Binding-site contacts:
Ligand atom O6 contacts residue ASN616 of chain 1.B at 3.9 Å.
Ligand atom C5 contacts residue ASN616 of chain 1.B at 3.2 Å.
Ligand atom O7 contacts residue ASN616 of chain 1.B at 4.0 Å.
Ligand atom C1 contacts residue ASN616 of chain 1.B at 1.4 Å.
Ligand atom O5 contacts residue ASN616 of chain 1.B at 1.9 Å (h-bond).
Ligand atom C2 contacts residue ASN616 of chain 1.B at 2.1 Å.
Ligand atom C7 contacts residue ASN616 of chain 1.B at 3.8 Å.
Ligand atom O3 contacts residue ASN616 of chain 1.B at 4.4 Å.
Ligand atom N2 contacts residue ASN616 of chain 1.B at 3.0 Å (h-bond).
Ligand atom C3 contacts residue ASN616 of chain 1.B at 3.4 Å.
Ligand atom C4 contacts residue ASN616 of chain 1.B at 3.6 Å.
Ligand atom C6 contacts residue ASN616 of chain 1.B at 4.1 Å.

The small molecule below binds the protein below.
Small molecule (SMILES): CC(=O)N[C@@H]1[C@@H](O)[C@H](O)[C@@H](CO)O[C@H]1O

Sequence of chain 1.B:
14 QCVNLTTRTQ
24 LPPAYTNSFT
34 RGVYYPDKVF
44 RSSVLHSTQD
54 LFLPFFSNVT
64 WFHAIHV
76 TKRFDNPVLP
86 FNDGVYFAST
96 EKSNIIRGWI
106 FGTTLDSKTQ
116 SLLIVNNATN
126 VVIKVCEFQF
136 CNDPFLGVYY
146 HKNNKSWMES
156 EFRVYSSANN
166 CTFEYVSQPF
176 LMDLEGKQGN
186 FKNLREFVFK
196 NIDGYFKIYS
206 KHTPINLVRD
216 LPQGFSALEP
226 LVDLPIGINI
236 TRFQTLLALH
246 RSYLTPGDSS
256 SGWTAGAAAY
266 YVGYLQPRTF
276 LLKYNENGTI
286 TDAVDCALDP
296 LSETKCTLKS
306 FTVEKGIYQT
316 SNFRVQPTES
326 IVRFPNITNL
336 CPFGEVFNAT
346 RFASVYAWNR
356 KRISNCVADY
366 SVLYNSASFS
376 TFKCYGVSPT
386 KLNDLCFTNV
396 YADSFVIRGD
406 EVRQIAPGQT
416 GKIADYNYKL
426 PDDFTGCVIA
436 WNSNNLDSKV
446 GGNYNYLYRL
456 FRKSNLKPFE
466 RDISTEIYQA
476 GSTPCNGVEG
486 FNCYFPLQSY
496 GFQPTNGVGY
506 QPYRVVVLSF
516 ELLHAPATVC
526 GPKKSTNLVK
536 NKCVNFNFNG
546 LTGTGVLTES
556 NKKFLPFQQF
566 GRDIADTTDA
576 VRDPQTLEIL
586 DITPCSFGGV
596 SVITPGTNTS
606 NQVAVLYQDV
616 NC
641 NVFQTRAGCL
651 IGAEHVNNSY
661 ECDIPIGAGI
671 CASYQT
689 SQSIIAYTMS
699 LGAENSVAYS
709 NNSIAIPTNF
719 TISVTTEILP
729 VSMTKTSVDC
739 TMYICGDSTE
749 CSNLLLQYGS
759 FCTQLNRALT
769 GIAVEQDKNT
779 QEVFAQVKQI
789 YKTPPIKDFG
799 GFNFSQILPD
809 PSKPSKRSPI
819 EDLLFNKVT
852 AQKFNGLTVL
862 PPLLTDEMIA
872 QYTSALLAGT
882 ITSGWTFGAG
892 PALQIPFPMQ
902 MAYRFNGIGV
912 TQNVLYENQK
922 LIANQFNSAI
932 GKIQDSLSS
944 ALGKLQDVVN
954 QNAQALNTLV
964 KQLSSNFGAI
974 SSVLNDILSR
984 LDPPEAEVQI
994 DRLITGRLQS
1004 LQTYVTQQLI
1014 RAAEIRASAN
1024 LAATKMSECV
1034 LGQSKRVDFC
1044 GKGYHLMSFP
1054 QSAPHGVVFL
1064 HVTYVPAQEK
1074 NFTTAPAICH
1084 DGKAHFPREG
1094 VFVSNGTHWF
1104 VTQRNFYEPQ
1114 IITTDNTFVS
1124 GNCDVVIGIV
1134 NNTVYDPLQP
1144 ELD